Binding-site contacts:
Ligand atom C5 contacts residue MET151 of chain 37.C at 3.8 Å (hydrophobic).
Ligand atom O5 contacts residue THR156 of chain 37.C at 3.8 Å.
Ligand atom O5 contacts residue THR156 of chain 37.C at 4.1 Å.
Ligand atom O7 contacts residue GLY150 of chain 37.C at 2.9 Å (h-bond).
Ligand atom C8 contacts residue ASN157 of chain 37.C at 3.3 Å.
Ligand atom C1 contacts residue THR156 of chain 37.C at 4.2 Å.
Ligand atom N2 contacts residue ASN154 of chain 37.C at 2.9 Å (h-bond).
Ligand atom O7 contacts residue ASN154 of chain 37.C at 4.0 Å.
Ligand atom C3 contacts residue ASN154 of chain 37.C at 3.8 Å.
Ligand atom C7 contacts residue ASN154 of chain 37.C at 3.7 Å.
Ligand atom C3 contacts residue MET151 of chain 37.C at 4.1 Å (hydrophobic).
Ligand atom O5 contacts residue ASN157 of chain 37.C at 4.2 Å.
Ligand atom C7 contacts residue GLY150 of chain 37.C at 3.1 Å.
Ligand atom C5 contacts residue THR156 of chain 37.C at 3.8 Å.
Ligand atom C6 contacts residue THR156 of chain 37.C at 3.9 Å.
Ligand atom C6 contacts residue ASP161 of chain 37.C at 3.7 Å.
Ligand atom C5 contacts residue ASN154 of chain 37.C at 3.6 Å.
Ligand atom C4 contacts residue MET151 of chain 37.C at 3.9 Å (hydrophobic).
Ligand atom C4 contacts residue ASN154 of chain 37.C at 4.2 Å.
Ligand atom O5 contacts residue MET151 of chain 37.C at 3.9 Å.
Ligand atom C8 contacts residue GLY150 of chain 37.C at 3.7 Å.
Ligand atom O6 contacts residue MET151 of chain 37.C at 4.4 Å.
Ligand atom C6 contacts residue ASN157 of chain 37.C at 3.7 Å.
Ligand atom O7 contacts residue HIS148 of chain 37.C at 3.6 Å.
Ligand atom C2 contacts residue ASN154 of chain 37.C at 2.4 Å.
Ligand atom O5 contacts residue ASN154 of chain 37.C at 2.3 Å (h-bond).
Ligand atom C6 contacts residue THR156 of chain 37.C at 3.8 Å.
Ligand atom C2 contacts residue MET151 of chain 37.C at 4.3 Å (hydrophobic).
Ligand atom C5 contacts residue THR156 of chain 37.C at 4.1 Å.
Ligand atom C1 contacts residue GLY150 of chain 37.C at 4.0 Å.
Ligand atom C1 contacts residue ASN154 of chain 37.C at 1.4 Å.
Ligand atom C8 contacts residue THR156 of chain 37.C at 4.2 Å.
Ligand atom N2 contacts residue GLY150 of chain 37.C at 3.5 Å (h-bond).
Ligand atom C2 contacts residue GLY150 of chain 37.C at 3.8 Å.
Ligand atom C1 contacts residue MET151 of chain 37.C at 4.2 Å (hydrophobic).

A protein and the small-molecule ligand that binds it are described below.
Small molecule (SMILES): CC(=O)N[C@H]1[C@H](O[C@H]2[C@H](O)[C@@H](NC(C)=O)CO[C@@H]2CO[C@@H]2O[C@@H](C)[C@@H](O)[C@@H](O)[C@@H]2O)O[C@H](CO)[C@@H](O)[C@@H]1O

Sequence of chain 37.C:
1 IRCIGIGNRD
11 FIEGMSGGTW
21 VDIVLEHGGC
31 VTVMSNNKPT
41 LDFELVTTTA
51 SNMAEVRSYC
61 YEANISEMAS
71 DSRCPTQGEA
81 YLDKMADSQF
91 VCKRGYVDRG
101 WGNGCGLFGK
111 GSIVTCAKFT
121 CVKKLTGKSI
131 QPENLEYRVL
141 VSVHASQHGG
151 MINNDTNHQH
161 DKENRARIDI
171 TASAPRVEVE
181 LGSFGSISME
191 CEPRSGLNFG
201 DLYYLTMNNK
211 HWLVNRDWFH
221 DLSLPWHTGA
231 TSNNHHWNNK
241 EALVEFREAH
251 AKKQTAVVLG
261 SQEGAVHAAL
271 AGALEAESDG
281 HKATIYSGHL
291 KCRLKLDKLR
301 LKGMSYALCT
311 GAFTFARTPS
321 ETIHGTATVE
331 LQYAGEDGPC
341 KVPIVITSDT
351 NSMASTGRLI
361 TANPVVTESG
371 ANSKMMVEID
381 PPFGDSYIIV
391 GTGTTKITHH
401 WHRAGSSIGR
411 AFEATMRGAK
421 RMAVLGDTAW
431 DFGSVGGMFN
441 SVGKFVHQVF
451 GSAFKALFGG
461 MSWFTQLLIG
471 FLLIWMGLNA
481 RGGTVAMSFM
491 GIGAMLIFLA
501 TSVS